A small-molecule ligand and the protein it binds are described below.
Small molecule (SMILES): CC(=O)N[C@H]1[C@H](O[C@H]2[C@H](O)[C@@H](NC(C)=O)CO[C@@H]2CO[C@@H]2O[C@@H](C)[C@@H](O)[C@@H](O)[C@@H]2O)O[C@H](CO)[C@@H](O[C@@H]2O[C@H](CO)[C@@H](O)[C@H](O)[C@@H]2O)[C@@H]1O

Binding-site contacts:
Ligand atom C3 contacts residue ASN66 of chain 40.G at 3.6 Å.
Ligand atom N2 contacts residue PRO64 of chain 40.G at 4.3 Å.
Ligand atom O5 contacts residue ASN66 of chain 40.G at 2.2 Å (h-bond).
Ligand atom N2 contacts residue ASN66 of chain 40.G at 2.8 Å (h-bond).
Ligand atom C2 contacts residue ASN66 of chain 40.G at 2.2 Å.
Ligand atom C8 contacts residue PRO64 of chain 40.G at 3.4 Å (hydrophobic).
Ligand atom O7 contacts residue ASN66 of chain 40.G at 4.3 Å.
Ligand atom C7 contacts residue PRO64 of chain 40.G at 3.8 Å (hydrophobic).
Ligand atom N2 contacts residue ILE65 of chain 40.G at 4.4 Å.
Ligand atom C4 contacts residue ASN66 of chain 40.G at 4.0 Å.
Ligand atom C7 contacts residue ASN66 of chain 40.G at 4.0 Å.
Ligand atom C1 contacts residue ASN66 of chain 40.G at 1.4 Å.
Ligand atom O7 contacts residue PRO64 of chain 40.G at 3.9 Å.
Ligand atom C8 contacts residue GLN87 of chain 40.G at 4.5 Å.
Ligand atom C5 contacts residue ASN66 of chain 40.G at 3.5 Å.

Sequence of chain 40.G:
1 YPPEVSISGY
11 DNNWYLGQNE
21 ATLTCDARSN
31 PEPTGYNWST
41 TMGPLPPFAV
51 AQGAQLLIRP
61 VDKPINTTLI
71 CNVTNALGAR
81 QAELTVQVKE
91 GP